A small-molecule ligand and the protein it binds are described below.
Small molecule (SMILES): CC(=O)N[C@H]1[C@H](O[C@H]2[C@H](O)[C@@H](NC(C)=O)CO[C@@H]2CO)O[C@H](CO)[C@@H](O)[C@@H]1O

Sequence of chain 1.C:
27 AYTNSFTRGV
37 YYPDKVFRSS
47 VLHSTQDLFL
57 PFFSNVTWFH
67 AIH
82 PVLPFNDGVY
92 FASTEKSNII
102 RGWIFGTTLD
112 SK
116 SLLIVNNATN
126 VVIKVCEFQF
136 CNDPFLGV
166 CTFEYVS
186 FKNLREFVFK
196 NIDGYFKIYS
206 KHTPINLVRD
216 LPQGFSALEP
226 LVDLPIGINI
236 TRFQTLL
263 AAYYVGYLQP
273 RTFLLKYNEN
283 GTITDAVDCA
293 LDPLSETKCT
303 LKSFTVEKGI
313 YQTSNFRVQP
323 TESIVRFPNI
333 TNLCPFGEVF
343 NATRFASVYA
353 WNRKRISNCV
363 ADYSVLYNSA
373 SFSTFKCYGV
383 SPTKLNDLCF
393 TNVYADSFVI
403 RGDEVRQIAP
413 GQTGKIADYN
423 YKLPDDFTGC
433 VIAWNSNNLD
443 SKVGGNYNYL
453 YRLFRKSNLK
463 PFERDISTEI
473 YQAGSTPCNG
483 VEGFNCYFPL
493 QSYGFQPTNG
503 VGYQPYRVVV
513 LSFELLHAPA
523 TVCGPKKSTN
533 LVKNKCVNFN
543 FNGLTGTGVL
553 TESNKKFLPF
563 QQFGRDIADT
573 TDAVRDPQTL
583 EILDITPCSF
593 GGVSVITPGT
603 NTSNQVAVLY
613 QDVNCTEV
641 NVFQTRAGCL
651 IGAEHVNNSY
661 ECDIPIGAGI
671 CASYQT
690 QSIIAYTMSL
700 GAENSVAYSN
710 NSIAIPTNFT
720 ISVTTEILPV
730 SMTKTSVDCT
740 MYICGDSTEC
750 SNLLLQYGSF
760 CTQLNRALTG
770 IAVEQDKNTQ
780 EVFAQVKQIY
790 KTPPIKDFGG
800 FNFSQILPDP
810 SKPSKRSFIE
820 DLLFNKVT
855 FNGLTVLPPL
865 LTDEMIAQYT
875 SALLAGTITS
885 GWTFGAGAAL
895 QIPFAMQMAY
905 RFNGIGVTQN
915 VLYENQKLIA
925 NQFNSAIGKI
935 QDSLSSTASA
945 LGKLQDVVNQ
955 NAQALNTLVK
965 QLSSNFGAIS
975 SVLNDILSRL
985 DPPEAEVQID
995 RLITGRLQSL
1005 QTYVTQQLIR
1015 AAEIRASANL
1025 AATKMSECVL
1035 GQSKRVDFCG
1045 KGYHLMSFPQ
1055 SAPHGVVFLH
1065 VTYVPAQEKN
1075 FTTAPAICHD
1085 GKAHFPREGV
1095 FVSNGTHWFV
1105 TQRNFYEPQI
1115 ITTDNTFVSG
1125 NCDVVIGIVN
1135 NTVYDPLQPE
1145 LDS

Binding-site contacts:
Ligand atom C8 contacts residue LEU922 of chain 1.C at 4.3 Å (hydrophobic).
Ligand atom O5 contacts residue ASN717 of chain 1.C at 2.4 Å (h-bond).
Ligand atom C4 contacts residue LEU922 of chain 1.C at 4.1 Å (hydrophobic).
Ligand atom C3 contacts residue ASN717 of chain 1.C at 3.8 Å.
Ligand atom N2 contacts residue ASN717 of chain 1.C at 2.9 Å (h-bond).
Ligand atom C8 contacts residue GLN926 of chain 1.C at 4.0 Å.
Ligand atom C7 contacts residue LEU922 of chain 1.C at 3.8 Å (hydrophobic).
Ligand atom C6 contacts residue GLN926 of chain 1.C at 3.5 Å.
Ligand atom O6 contacts residue GLN926 of chain 1.C at 2.9 Å (h-bond).
Ligand atom O6 contacts residue THR719 of chain 1.C at 3.4 Å.
Ligand atom C2 contacts residue ASN717 of chain 1.C at 2.5 Å.
Ligand atom O7 contacts residue GLN1071 of chain 1.C at 3.4 Å (h-bond).
Ligand atom O5 contacts residue GLN926 of chain 1.C at 4.3 Å.
Ligand atom C8 contacts residue ASN925 of chain 1.C at 4.2 Å.
Ligand atom O7 contacts residue ASN925 of chain 1.C at 4.4 Å.
Ligand atom C1 contacts residue LEU922 of chain 1.C at 4.4 Å (hydrophobic).
Ligand atom C7 contacts residue ASN717 of chain 1.C at 3.2 Å.
Ligand atom C5 contacts residue ASN717 of chain 1.C at 3.7 Å.
Ligand atom C8 contacts residue ASN717 of chain 1.C at 4.4 Å.
Ligand atom C5 contacts residue GLN926 of chain 1.C at 3.6 Å.
Ligand atom C5 contacts residue LEU922 of chain 1.C at 4.0 Å (hydrophobic).
Ligand atom O4 contacts residue LEU922 of chain 1.C at 3.5 Å.
Ligand atom C3 contacts residue LEU922 of chain 1.C at 4.2 Å (hydrophobic).
Ligand atom C7 contacts residue GLN1071 of chain 1.C at 4.4 Å.
Ligand atom O7 contacts residue ASN717 of chain 1.C at 3.1 Å (h-bond).
Ligand atom C4 contacts residue ASN717 of chain 1.C at 4.2 Å.
Ligand atom C1 contacts residue ASN717 of chain 1.C at 1.4 Å.
Ligand atom O7 contacts residue LEU922 of chain 1.C at 3.4 Å.